Binding-site contacts:
Ligand atom OAB contacts residue GLN120 of chain 3.A at 3.3 Å (h-bond).
Ligand atom CAF contacts residue NAD1 of chain 3.B at 3.2 Å.
Ligand atom CAM contacts residue TYR178 of chain 3.A at 3.4 Å (hydrophobic).
Ligand atom CAI contacts residue ALA218 of chain 3.A at 3.2 Å (hydrophobic).
Ligand atom CAY contacts residue ALA218 of chain 3.A at 3.3 Å (hydrophobic).
Ligand atom OAB contacts residue MET118 of chain 3.A at 2.6 Å (h-bond).
Ligand atom CAH contacts residue MET123 of chain 3.A at 3.8 Å (hydrophobic).
Ligand atom OAT contacts residue MET118 of chain 3.A at 3.4 Å (h-bond).
Ligand atom CAR contacts residue NAD1 of chain 3.B at 3.7 Å.
Ligand atom CAM contacts residue NAD1 of chain 3.B at 3.6 Å.
Ligand atom CAG contacts residue GLY116 of chain 3.A at 3.4 Å.
Ligand atom CAG contacts residue ALA218 of chain 3.A at 3.6 Å (hydrophobic).
Ligand atom CAA contacts residue ILE222 of chain 3.A at 3.7 Å (hydrophobic).
Ligand atom NAS contacts residue MET123 of chain 3.A at 3.5 Å.
Ligand atom CAK contacts residue MET219 of chain 3.A at 3.8 Å (hydrophobic).
Ligand atom CAA contacts residue ALA177 of chain 3.A at 3.8 Å (hydrophobic).
Ligand atom CAA contacts residue PRO176 of chain 3.A at 3.6 Å (hydrophobic).
Ligand atom NAS contacts residue PHE117 of chain 3.A at 3.5 Å.
Ligand atom OAT contacts residue GLY116 of chain 3.A at 3.8 Å.
Ligand atom CBA contacts residue NAD1 of chain 3.B at 3.3 Å.
Ligand atom OAU contacts residue NAD1 of chain 3.B at 3.0 Å.
Ligand atom OAB contacts residue PHE117 of chain 3.A at 3.3 Å.
Ligand atom CAY contacts residue NAD1 of chain 3.B at 3.4 Å.
Ligand atom OAT contacts residue PHE117 of chain 3.A at 3.1 Å.
Ligand atom CAM contacts residue PHE169 of chain 3.A at 3.8 Å (hydrophobic).
Ligand atom CAW contacts residue NAD1 of chain 3.B at 3.5 Å.
Ligand atom OAC contacts residue LYS185 of chain 3.A at 3.8 Å.
Ligand atom OAU contacts residue ALA218 of chain 3.A at 3.6 Å.
Ligand atom CBB contacts residue PHE117 of chain 3.A at 3.5 Å (hydrophobic).
Ligand atom NAS contacts residue MET118 of chain 3.A at 3.1 Å (h-bond).
Ligand atom CAV contacts residue NAD1 of chain 3.B at 3.5 Å.
Ligand atom CAI contacts residue NAD1 of chain 3.B at 3.5 Å.
Ligand atom OAC contacts residue TYR178 of chain 3.A at 2.6 Å (h-bond).
Ligand atom CAF contacts residue MET219 of chain 3.A at 3.7 Å (hydrophobic).
Ligand atom CBB contacts residue MET118 of chain 3.A at 3.2 Å (hydrophobic).
Ligand atom OAC contacts residue NAD1 of chain 3.B at 2.4 Å (h-bond).
Ligand atom CAJ contacts residue ALA218 of chain 3.A at 3.8 Å (hydrophobic).
Ligand atom CAA contacts residue TYR178 of chain 3.A at 3.7 Å (hydrophobic).
Ligand atom CAK contacts residue NAD1 of chain 3.B at 3.4 Å.
Ligand atom CAW contacts residue TYR178 of chain 3.A at 3.4 Å (hydrophobic).

Sequence of chain 3.A:
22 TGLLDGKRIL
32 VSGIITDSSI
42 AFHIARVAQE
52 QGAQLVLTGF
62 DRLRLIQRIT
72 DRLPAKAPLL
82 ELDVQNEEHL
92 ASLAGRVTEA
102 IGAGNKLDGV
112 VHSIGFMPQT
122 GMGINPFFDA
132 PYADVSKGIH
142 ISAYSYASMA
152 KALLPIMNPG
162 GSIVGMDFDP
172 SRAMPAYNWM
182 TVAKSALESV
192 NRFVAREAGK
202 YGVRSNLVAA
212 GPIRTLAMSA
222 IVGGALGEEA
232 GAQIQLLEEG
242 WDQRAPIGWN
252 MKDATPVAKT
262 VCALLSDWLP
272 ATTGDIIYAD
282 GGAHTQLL

The small molecule below binds the protein below.
Small molecule (SMILES): CCCCCCc1ccc(Oc2ccc(Oc3cccc(O)n3)cc2)c(O)c1